Binding-site contacts:
Ligand atom C17 contacts residue TYR159 of chain 1.A at 3.7 Å (hydrophobic).
Ligand atom CL contacts residue VAL185 of chain 1.A at 3.8 Å.
Ligand atom C6 contacts residue PRO182 of chain 1.A at 3.1 Å (hydrophobic).
Ligand atom C5 contacts residue HIS183 of chain 1.A at 3.6 Å.
Ligand atom O2 contacts residue MET186 of chain 1.A at 3.8 Å.
Ligand atom O contacts residue HIS183 of chain 1.A at 3.4 Å (h-bond).
Ligand atom C10 contacts residue ILE187 of chain 1.A at 3.6 Å (hydrophobic).
Ligand atom C16 contacts residue MET248 of chain 1.A at 3.8 Å (hydrophobic).
Ligand atom C2 contacts residue ILE197 of chain 1.A at 3.5 Å (hydrophobic).
Ligand atom C17 contacts residue ILE156 of chain 1.A at 3.5 Å (hydrophobic).
Ligand atom C13 contacts residue VAL185 of chain 1.A at 3.8 Å (hydrophobic).
Ligand atom C6 contacts residue VAL185 of chain 1.A at 3.6 Å (hydrophobic).
Ligand atom C contacts residue LEU68 of chain 1.A at 3.5 Å (hydrophobic).
Ligand atom C5 contacts residue VAL185 of chain 1.A at 3.4 Å (hydrophobic).
Ligand atom C2 contacts residue HIS183 of chain 1.A at 3.9 Å.
Ligand atom C18 contacts residue TYR159 of chain 1.A at 3.6 Å (hydrophobic).
Ligand atom C2 contacts residue 54G1 of chain 1.F at 3.8 Å.
Ligand atom C contacts residue GLY69 of chain 1.A at 3.5 Å.
Ligand atom O1 contacts residue 54G1 of chain 1.F at 3.9 Å.
Ligand atom C13 contacts residue PRO182 of chain 1.A at 3.5 Å (hydrophobic).
Ligand atom N1 contacts residue PRO182 of chain 1.A at 2.9 Å (h-bond).
Ligand atom C18 contacts residue MET160 of chain 1.A at 3.8 Å (hydrophobic).
Ligand atom C15 contacts residue MET248 of chain 1.A at 3.6 Å (hydrophobic).
Ligand atom C19 contacts residue ILE163 of chain 1.A at 3.7 Å (hydrophobic).
Ligand atom C18 contacts residue ILE163 of chain 1.A at 3.8 Å (hydrophobic).
Ligand atom C11 contacts residue ILE187 of chain 1.A at 3.7 Å (hydrophobic).
Ligand atom C5 contacts residue PRO182 of chain 1.A at 3.6 Å (hydrophobic).
Ligand atom C1 contacts residue 54G1 of chain 1.F at 3.6 Å.
Ligand atom N1 contacts residue VAL185 of chain 1.A at 2.7 Å (h-bond).
Ligand atom O contacts residue 54G1 of chain 1.F at 3.9 Å.
Ligand atom C7 contacts residue PRO182 of chain 1.A at 3.6 Å (hydrophobic).
Ligand atom C7 contacts residue VAL185 of chain 1.A at 3.9 Å (hydrophobic).
Ligand atom C5 contacts residue ASN141 of chain 1.A at 3.4 Å.
Ligand atom C7 contacts residue PHE144 of chain 1.A at 3.8 Å (hydrophobic).
Ligand atom CL contacts residue MET244 of chain 1.A at 2.3 Å.
Ligand atom C4 contacts residue HIS183 of chain 1.A at 3.5 Å.
Ligand atom C15 contacts residue LEU151 of chain 1.A at 3.9 Å (hydrophobic).
Ligand atom N contacts residue HIS183 of chain 1.A at 2.8 Å (h-bond).
Ligand atom O2 contacts residue ASN141 of chain 1.A at 3.8 Å.
Ligand atom C3 contacts residue HIS183 of chain 1.A at 3.9 Å.

This small molecule binds to this protein.
Small molecule (SMILES): COC(=O)CC(=O)NCCCNCc1ccc(-c2ccccc2)c(Cl)c1

Sequence of chain 1.A:
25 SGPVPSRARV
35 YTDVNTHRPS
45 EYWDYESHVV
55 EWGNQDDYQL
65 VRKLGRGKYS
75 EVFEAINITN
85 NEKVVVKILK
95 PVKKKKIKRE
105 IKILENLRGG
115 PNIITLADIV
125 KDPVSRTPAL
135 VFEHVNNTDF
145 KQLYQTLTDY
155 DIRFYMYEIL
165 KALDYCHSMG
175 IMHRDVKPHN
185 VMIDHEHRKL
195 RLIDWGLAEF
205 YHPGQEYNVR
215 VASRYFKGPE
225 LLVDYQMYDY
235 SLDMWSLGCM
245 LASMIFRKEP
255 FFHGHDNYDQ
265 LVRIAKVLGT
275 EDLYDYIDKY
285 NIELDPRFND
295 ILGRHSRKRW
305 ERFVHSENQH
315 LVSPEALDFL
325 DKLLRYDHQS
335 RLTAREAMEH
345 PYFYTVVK